Binding-site contacts:
Ligand atom CL contacts residue THR200 of chain 1.B at 3.3 Å.
Ligand atom N2 contacts residue THR200 of chain 1.B at 2.9 Å (h-bond).
Ligand atom C8 contacts residue PHE267 of chain 1.B at 3.9 Å (hydrophobic).
Ligand atom CL contacts residue LYS156 of chain 1.B at 3.5 Å.
Ligand atom N1 contacts residue MET203 of chain 1.B at 2.9 Å (h-bond).
Ligand atom N contacts residue MET203 of chain 1.B at 2.9 Å (h-bond).
Ligand atom C contacts residue MET203 of chain 1.B at 3.7 Å (hydrophobic).
Ligand atom C4 contacts residue THR200 of chain 1.B at 3.4 Å.
Ligand atom C8 contacts residue MET175 of chain 1.B at 3.7 Å (hydrophobic).
Ligand atom C12 contacts residue GLY206 of chain 1.B at 3.5 Å.
Ligand atom N1 contacts residue LEU255 of chain 1.B at 3.8 Å.
Ligand atom CL contacts residue ILE198 of chain 1.B at 3.5 Å.
Ligand atom C1 contacts residue GLU201 of chain 1.B at 3.6 Å.
Ligand atom C11 contacts residue GLY206 of chain 1.B at 3.8 Å.
Ligand atom C2 contacts residue LEU255 of chain 1.B at 3.4 Å (hydrophobic).
Ligand atom C17 contacts residue TYR205 of chain 1.B at 3.8 Å (hydrophobic).
Ligand atom C10 contacts residue ALA265 of chain 1.B at 3.6 Å (hydrophobic).
Ligand atom C7 contacts residue MET175 of chain 1.B at 3.6 Å (hydrophobic).
Ligand atom C12 contacts residue MET203 of chain 1.B at 3.5 Å (hydrophobic).
Ligand atom C1 contacts residue LEU255 of chain 1.B at 3.5 Å (hydrophobic).
Ligand atom C6 contacts residue ILE198 of chain 1.B at 3.8 Å (hydrophobic).
Ligand atom C15 contacts residue LEU133 of chain 1.B at 3.5 Å (hydrophobic).
Ligand atom C17 contacts residue THR204 of chain 1.B at 3.4 Å.
Ligand atom C11 contacts residue MET203 of chain 1.B at 3.6 Å (hydrophobic).
Ligand atom N contacts residue PHE202 of chain 1.B at 3.5 Å.
Ligand atom C10 contacts residue VAL184 of chain 1.B at 3.7 Å (hydrophobic).
Ligand atom CL contacts residue ALA154 of chain 1.B at 3.5 Å.
Ligand atom C13 contacts residue GLY206 of chain 1.B at 3.7 Å.
Ligand atom C5 contacts residue THR200 of chain 1.B at 3.4 Å.
Ligand atom C1 contacts residue MET203 of chain 1.B at 3.7 Å (hydrophobic).
Ligand atom C14 contacts residue LEU133 of chain 1.B at 3.8 Å (hydrophobic).
Ligand atom N4 contacts residue LEU133 of chain 1.B at 3.7 Å.
Ligand atom C1 contacts residue ALA154 of chain 1.B at 3.5 Å (hydrophobic).
Ligand atom C10 contacts residue ASP266 of chain 1.B at 3.6 Å.
Ligand atom C6 contacts residue LYS156 of chain 1.B at 3.8 Å.
Ligand atom C7 contacts residue PHE267 of chain 1.B at 3.9 Å (hydrophobic).
Ligand atom C16 contacts residue THR204 of chain 1.B at 3.4 Å.
Ligand atom C11 contacts residue LEU133 of chain 1.B at 3.9 Å (hydrophobic).
Ligand atom C2 contacts residue ALA154 of chain 1.B at 3.6 Å (hydrophobic).
Ligand atom C6 contacts residue THR200 of chain 1.B at 3.8 Å.

This small molecule binds to this protein.
Small molecule (SMILES): Cc1nc(Nc2ncc(C(=O)Nc3c(C)cccc3Cl)s2)cc(N2CCN(CCO)CC2)n1

Sequence of chain 1.B:
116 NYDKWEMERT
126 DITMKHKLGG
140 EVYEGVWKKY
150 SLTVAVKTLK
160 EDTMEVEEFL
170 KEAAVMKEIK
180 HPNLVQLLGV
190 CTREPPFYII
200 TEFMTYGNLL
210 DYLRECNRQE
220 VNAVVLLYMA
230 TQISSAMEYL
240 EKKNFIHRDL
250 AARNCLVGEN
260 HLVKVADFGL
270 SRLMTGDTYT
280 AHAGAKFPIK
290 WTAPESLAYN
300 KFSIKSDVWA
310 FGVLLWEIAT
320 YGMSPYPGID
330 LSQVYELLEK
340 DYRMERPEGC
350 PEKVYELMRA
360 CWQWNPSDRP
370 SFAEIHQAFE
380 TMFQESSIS